This protein binds this small molecule.
Small molecule (SMILES): Nc1ncc(C(=O)NC2CN(C(=O)C3CC3)C2)c2ccc(-c3cccc(F)c3)nc12

Sequence of chain 1.A:
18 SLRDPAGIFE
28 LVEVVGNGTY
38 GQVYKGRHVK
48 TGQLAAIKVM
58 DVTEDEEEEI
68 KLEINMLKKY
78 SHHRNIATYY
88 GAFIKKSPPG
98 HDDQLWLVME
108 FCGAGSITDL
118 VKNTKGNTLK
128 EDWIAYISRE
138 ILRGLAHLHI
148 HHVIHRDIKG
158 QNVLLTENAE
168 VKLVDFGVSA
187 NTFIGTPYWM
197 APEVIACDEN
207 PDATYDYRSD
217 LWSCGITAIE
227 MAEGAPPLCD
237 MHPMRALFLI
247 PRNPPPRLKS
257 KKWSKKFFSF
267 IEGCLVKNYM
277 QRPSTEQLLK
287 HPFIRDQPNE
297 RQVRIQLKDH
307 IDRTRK

Binding-site contacts:
Ligand atom C22 contacts residue GLY112 of chain 1.A at 3.8 Å.
Ligand atom N14 contacts residue CYS109 of chain 1.A at 2.9 Å (h-bond).
Ligand atom N21 contacts residue PHE108 of chain 1.A at 3.7 Å.
Ligand atom C1 contacts residue ASP172 of chain 1.A at 3.6 Å.
Ligand atom C22 contacts residue CYS109 of chain 1.A at 3.7 Å (hydrophobic).
Ligand atom C4 contacts residue MET106 of chain 1.A at 3.5 Å (hydrophobic).
Ligand atom C9 contacts residue TYR37 of chain 1.A at 3.5 Å (hydrophobic).
Ligand atom O27 contacts residue LYS42 of chain 1.A at 3.5 Å.
Ligand atom O27 contacts residue PHE108 of chain 1.A at 3.8 Å.
Ligand atom C6 contacts residue ASP172 of chain 1.A at 3.4 Å.
Ligand atom C28 contacts residue GLY110 of chain 1.A at 3.5 Å.
Ligand atom C3 contacts residue VAL171 of chain 1.A at 3.6 Å (hydrophobic).
Ligand atom C16 contacts residue ALA53 of chain 1.A at 3.7 Å (hydrophobic).
Ligand atom N18 contacts residue MET106 of chain 1.A at 3.6 Å.
Ligand atom C15 contacts residue GLU107 of chain 1.A at 3.7 Å.
Ligand atom N14 contacts residue PHE108 of chain 1.A at 3.5 Å.
Ligand atom C2 contacts residue TYR37 of chain 1.A at 3.4 Å (hydrophobic).
Ligand atom C13 contacts residue PHE108 of chain 1.A at 3.6 Å (hydrophobic).
Ligand atom C16 contacts residue LEU161 of chain 1.A at 3.4 Å (hydrophobic).
Ligand atom C8 contacts residue VAL40 of chain 1.A at 3.7 Å (hydrophobic).
Ligand atom C10 contacts residue TYR37 of chain 1.A at 3.5 Å (hydrophobic).
Ligand atom C15 contacts residue ALA53 of chain 1.A at 3.3 Å (hydrophobic).
Ligand atom C25 contacts residue GLY112 of chain 1.A at 3.6 Å.
Ligand atom O20 contacts residue VAL32 of chain 1.A at 3.4 Å.
Ligand atom C29 contacts residue LYS42 of chain 1.A at 3.5 Å.
Ligand atom C13 contacts residue CYS109 of chain 1.A at 3.2 Å (hydrophobic).
Ligand atom F7 contacts residue LYS55 of chain 1.A at 3.6 Å.
Ligand atom C6 contacts residue LYS55 of chain 1.A at 3.4 Å.
Ligand atom C15 contacts residue LEU161 of chain 1.A at 3.5 Å (hydrophobic).
Ligand atom F7 contacts residue MET106 of chain 1.A at 3.3 Å.
Ligand atom N18 contacts residue ALA53 of chain 1.A at 3.3 Å.
Ligand atom N14 contacts residue ALA53 of chain 1.A at 3.7 Å.
Ligand atom C11 contacts residue LEU161 of chain 1.A at 3.6 Å (hydrophobic).
Ligand atom N17 contacts residue VAL171 of chain 1.A at 3.5 Å.
Ligand atom N18 contacts residue GLU107 of chain 1.A at 2.8 Å (salt-bridge).
Ligand atom C4 contacts residue VAL171 of chain 1.A at 3.6 Å (hydrophobic).
Ligand atom N21 contacts residue CYS109 of chain 1.A at 3.1 Å (h-bond).
Ligand atom C30 contacts residue PHE108 of chain 1.A at 3.7 Å (hydrophobic).
Ligand atom C25 contacts residue GLY110 of chain 1.A at 3.3 Å.
Ligand atom C25 contacts residue CYS109 of chain 1.A at 3.3 Å (hydrophobic).